Binding-site contacts:
Ligand atom C8 contacts residue SER335 of chain 1.A at 4.1 Å.
Ligand atom C1 contacts residue ASN381 of chain 1.B at 1.4 Å.
Ligand atom C5 contacts residue ASN381 of chain 1.B at 3.5 Å.
Ligand atom O5 contacts residue ASN381 of chain 1.B at 2.3 Å (h-bond).
Ligand atom C6 contacts residue THR383 of chain 1.B at 3.3 Å.
Ligand atom C5 contacts residue THR383 of chain 1.B at 4.2 Å.
Ligand atom C6 contacts residue PRO393 of chain 1.B at 4.2 Å (hydrophobic).
Ligand atom C7 contacts residue ASN381 of chain 1.B at 4.0 Å.
Ligand atom O7 contacts residue SER335 of chain 1.A at 4.3 Å.
Ligand atom C3 contacts residue ASN381 of chain 1.B at 3.7 Å.
Ligand atom O6 contacts residue THR383 of chain 1.B at 3.2 Å (h-bond).
Ligand atom O7 contacts residue ASN381 of chain 1.B at 3.8 Å.
Ligand atom C2 contacts residue TYR379 of chain 1.B at 4.4 Å (hydrophobic).
Ligand atom C2 contacts residue ASN381 of chain 1.B at 2.7 Å.
Ligand atom O3 contacts residue ASN381 of chain 1.B at 3.8 Å.
Ligand atom C4 contacts residue ASN381 of chain 1.B at 4.3 Å.
Ligand atom C7 contacts residue TYR379 of chain 1.B at 3.3 Å (hydrophobic).
Ligand atom C8 contacts residue TYR379 of chain 1.B at 4.1 Å (hydrophobic).
Ligand atom N2 contacts residue TYR379 of chain 1.B at 4.2 Å.
Ligand atom N2 contacts residue ASN381 of chain 1.B at 3.6 Å (h-bond).
Ligand atom C1 contacts residue TYR379 of chain 1.B at 4.3 Å (hydrophobic).
Ligand atom O5 contacts residue THR383 of chain 1.B at 3.9 Å.
Ligand atom O7 contacts residue TYR379 of chain 1.B at 2.3 Å (h-bond).

Sequence of chain 1.B:
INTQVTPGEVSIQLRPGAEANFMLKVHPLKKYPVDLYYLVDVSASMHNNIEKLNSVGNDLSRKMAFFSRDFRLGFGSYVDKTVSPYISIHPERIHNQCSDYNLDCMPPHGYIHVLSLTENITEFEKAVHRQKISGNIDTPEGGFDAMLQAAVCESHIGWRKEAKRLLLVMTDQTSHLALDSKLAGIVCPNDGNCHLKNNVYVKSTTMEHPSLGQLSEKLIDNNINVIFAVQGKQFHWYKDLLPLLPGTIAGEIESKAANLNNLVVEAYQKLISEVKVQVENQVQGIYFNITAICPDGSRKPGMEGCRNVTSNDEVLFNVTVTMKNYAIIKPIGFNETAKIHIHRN

Sequence of chain 1.A:
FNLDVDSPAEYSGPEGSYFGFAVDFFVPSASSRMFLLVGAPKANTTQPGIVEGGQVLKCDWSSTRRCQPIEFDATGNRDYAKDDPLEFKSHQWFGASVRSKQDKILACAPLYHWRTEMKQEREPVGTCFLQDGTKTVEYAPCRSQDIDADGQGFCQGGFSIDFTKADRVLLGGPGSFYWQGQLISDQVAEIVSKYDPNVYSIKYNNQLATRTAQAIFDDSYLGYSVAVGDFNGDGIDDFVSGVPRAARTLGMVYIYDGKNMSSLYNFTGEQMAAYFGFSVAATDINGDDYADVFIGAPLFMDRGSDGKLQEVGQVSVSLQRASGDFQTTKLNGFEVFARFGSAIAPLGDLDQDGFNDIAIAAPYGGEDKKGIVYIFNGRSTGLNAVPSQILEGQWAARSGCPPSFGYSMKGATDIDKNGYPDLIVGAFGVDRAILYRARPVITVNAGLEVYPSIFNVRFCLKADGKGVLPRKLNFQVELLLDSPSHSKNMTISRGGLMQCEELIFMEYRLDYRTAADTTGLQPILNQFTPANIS

The protein below binds the small molecule below.
Small molecule (SMILES): CC(=O)N[C@@H]1[C@@H](O)[C@H](O)[C@@H](CO)O[C@H]1O